Sequence of chain 1.A:
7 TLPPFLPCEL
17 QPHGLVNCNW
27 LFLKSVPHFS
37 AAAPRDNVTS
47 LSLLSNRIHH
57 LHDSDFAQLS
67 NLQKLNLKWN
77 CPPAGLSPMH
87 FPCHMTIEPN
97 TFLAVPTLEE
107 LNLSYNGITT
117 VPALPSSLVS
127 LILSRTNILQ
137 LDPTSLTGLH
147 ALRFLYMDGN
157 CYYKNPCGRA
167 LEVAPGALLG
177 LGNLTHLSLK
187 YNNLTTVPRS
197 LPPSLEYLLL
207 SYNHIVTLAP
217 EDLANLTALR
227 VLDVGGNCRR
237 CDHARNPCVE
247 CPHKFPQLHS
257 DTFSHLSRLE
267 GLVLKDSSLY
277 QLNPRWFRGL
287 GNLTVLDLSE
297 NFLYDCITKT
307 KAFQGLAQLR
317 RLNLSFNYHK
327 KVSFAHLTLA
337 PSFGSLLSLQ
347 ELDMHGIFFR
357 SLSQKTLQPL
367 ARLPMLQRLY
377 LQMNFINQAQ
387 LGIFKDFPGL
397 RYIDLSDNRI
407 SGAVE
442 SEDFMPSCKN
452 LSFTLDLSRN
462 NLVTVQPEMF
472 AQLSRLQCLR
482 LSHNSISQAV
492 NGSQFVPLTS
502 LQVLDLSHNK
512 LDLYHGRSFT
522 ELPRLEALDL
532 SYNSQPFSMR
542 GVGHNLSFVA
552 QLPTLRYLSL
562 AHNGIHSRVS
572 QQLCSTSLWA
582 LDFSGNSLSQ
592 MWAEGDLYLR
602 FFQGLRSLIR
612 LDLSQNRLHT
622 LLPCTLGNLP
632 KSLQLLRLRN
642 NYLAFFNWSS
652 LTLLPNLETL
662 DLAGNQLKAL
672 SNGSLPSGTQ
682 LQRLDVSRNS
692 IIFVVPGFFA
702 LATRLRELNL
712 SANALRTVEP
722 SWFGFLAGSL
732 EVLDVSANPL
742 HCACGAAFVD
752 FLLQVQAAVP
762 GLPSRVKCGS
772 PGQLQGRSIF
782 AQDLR

A small-molecule ligand and the protein it binds are described below.
Small molecule (SMILES): CC(=O)N[C@@H]1[C@@H](O)[C@H](O)[C@@H](CO)O[C@H]1O

Binding-site contacts:
Ligand atom C2 contacts residue DG1 of chain 2.C at 4.4 Å.
Ligand atom C6 contacts residue SER548 of chain 1.A at 3.1 Å.
Ligand atom C5 contacts residue ASN546 of chain 1.A at 3.5 Å.
Ligand atom O5 contacts residue GLY517 of chain 1.A at 4.4 Å.
Ligand atom C3 contacts residue ASN546 of chain 1.A at 3.8 Å.
Ligand atom C6 contacts residue GLY517 of chain 1.A at 3.9 Å.
Ligand atom O6 contacts residue SER548 of chain 1.A at 4.4 Å.
Ligand atom C2 contacts residue ASN546 of chain 1.A at 2.5 Å.
Ligand atom C7 contacts residue DG1 of chain 2.C at 3.6 Å.
Ligand atom C7 contacts residue ASN546 of chain 1.A at 3.9 Å.
Ligand atom C1 contacts residue SER548 of chain 1.A at 3.9 Å.
Ligand atom O5 contacts residue ASN546 of chain 1.A at 2.2 Å (h-bond).
Ligand atom C8 contacts residue DG1 of chain 2.C at 3.6 Å.
Ligand atom O5 contacts residue SER548 of chain 1.A at 3.2 Å (h-bond).
Ligand atom C1 contacts residue DG1 of chain 2.C at 4.2 Å.
Ligand atom O6 contacts residue GLY517 of chain 1.A at 3.7 Å.
Ligand atom O7 contacts residue DG1 of chain 2.C at 3.9 Å.
Ligand atom N2 contacts residue DG1 of chain 2.C at 3.8 Å.
Ligand atom O7 contacts residue ASN546 of chain 1.A at 4.1 Å.
Ligand atom N2 contacts residue ASN546 of chain 1.A at 3.1 Å (h-bond).
Ligand atom C5 contacts residue SER548 of chain 1.A at 3.2 Å.
Ligand atom C1 contacts residue ASN546 of chain 1.A at 1.4 Å.
Ligand atom C4 contacts residue ASN546 of chain 1.A at 4.1 Å.